This small molecule binds to this protein.
Small molecule (SMILES): CC(=O)N[C@H]1[C@H](O[C@H]2[C@H](O)[C@@H](NC(C)=O)CO[C@@H]2CO[C@@H]2O[C@@H](C)[C@@H](O)[C@@H](O)[C@@H]2O)O[C@H](CO)[C@@H](O)[C@@H]1O

Binding-site contacts:
Ligand atom C1 contacts residue ASN147 of chain 2.A at 1.5 Å.
Ligand atom C8 contacts residue ASP143 of chain 2.A at 3.6 Å.
Ligand atom C1 contacts residue SER223 of chain 2.A at 4.3 Å.
Ligand atom C4 contacts residue SER223 of chain 2.A at 4.1 Å.
Ligand atom C7 contacts residue GLY221 of chain 2.A at 4.0 Å.
Ligand atom C5 contacts residue SER223 of chain 2.A at 3.9 Å.
Ligand atom C4 contacts residue ASN147 of chain 2.A at 4.3 Å.
Ligand atom O7 contacts residue ASN147 of chain 2.A at 3.8 Å.
Ligand atom C6 contacts residue GLY221 of chain 2.A at 3.8 Å.
Ligand atom O5 contacts residue ASN147 of chain 2.A at 2.5 Å (h-bond).
Ligand atom O5 contacts residue LEU222 of chain 2.A at 4.4 Å.
Ligand atom O7 contacts residue GLY221 of chain 2.A at 3.9 Å.
Ligand atom O7 contacts residue TYR190 of chain 2.A at 4.2 Å.
Ligand atom O2 contacts residue LEU222 of chain 2.A at 4.1 Å.
Ligand atom C2 contacts residue ASN147 of chain 2.A at 2.5 Å.
Ligand atom O2 contacts residue SER223 of chain 2.A at 3.0 Å (h-bond).
Ligand atom O6 contacts residue SER223 of chain 2.A at 4.0 Å.
Ligand atom N2 contacts residue ASN147 of chain 2.A at 2.9 Å (h-bond).
Ligand atom C3 contacts residue ASN147 of chain 2.A at 3.8 Å.
Ligand atom C6 contacts residue LEU222 of chain 2.A at 4.4 Å (hydrophobic).
Ligand atom O3 contacts residue SER151 of chain 2.A at 4.0 Å.
Ligand atom C5 contacts residue ASN147 of chain 2.A at 3.8 Å.
Ligand atom O6 contacts residue LEU222 of chain 2.A at 4.0 Å.
Ligand atom O7 contacts residue ASP143 of chain 2.A at 2.9 Å.
Ligand atom O3 contacts residue SER223 of chain 2.A at 3.7 Å.
Ligand atom N2 contacts residue ASP143 of chain 2.A at 4.4 Å.
Ligand atom C7 contacts residue ASN147 of chain 2.A at 3.5 Å.
Ligand atom C2 contacts residue SER223 of chain 2.A at 3.6 Å.
Ligand atom O5 contacts residue SER223 of chain 2.A at 3.9 Å.
Ligand atom O6 contacts residue GLY221 of chain 2.A at 4.2 Å.
Ligand atom C7 contacts residue ASP143 of chain 2.A at 3.5 Å.
Ligand atom C3 contacts residue SER223 of chain 2.A at 3.0 Å.
Ligand atom C8 contacts residue GLY221 of chain 2.A at 3.2 Å.

Sequence of chain 2.A:
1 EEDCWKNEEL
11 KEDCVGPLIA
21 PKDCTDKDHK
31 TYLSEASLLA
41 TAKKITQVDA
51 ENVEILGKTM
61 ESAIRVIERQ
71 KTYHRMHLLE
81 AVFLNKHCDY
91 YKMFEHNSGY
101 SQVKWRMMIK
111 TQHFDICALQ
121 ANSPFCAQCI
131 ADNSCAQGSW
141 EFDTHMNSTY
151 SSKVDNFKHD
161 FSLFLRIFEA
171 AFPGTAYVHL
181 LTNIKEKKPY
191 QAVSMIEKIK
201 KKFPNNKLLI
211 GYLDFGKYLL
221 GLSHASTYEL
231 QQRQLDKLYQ